Binding-site contacts:
Ligand atom C5 contacts residue GLY1 of chain 1.A at 3.2 Å.
Ligand atom C8 contacts residue MET6 of chain 1.A at 3.6 Å (hydrophobic).
Ligand atom C7 contacts residue MET6 of chain 1.A at 3.6 Å (hydrophobic).
Ligand atom C9 contacts residue MET6 of chain 1.A at 4.4 Å (hydrophobic).
Ligand atom C4 contacts residue MET6 of chain 1.A at 3.6 Å (hydrophobic).
Ligand atom C9 contacts residue PHE5 of chain 1.A at 3.9 Å (hydrophobic).
Ligand atom C5 contacts residue MET6 of chain 1.A at 4.0 Å (hydrophobic).
Ligand atom C contacts residue GLY1 of chain 1.A at 1.4 Å.
Ligand atom N1 contacts residue MET6 of chain 1.A at 4.1 Å.
Ligand atom N2 contacts residue MET6 of chain 1.A at 4.4 Å.
Ligand atom F1 contacts residue PHE5 of chain 1.A at 3.4 Å.
Ligand atom C10 contacts residue PHE5 of chain 1.A at 4.1 Å (hydrophobic).
Ligand atom N3 contacts residue GLY1 of chain 1.A at 4.4 Å.
Ligand atom C4 contacts residue GLY1 of chain 1.A at 4.3 Å.
Ligand atom N contacts residue MET6 of chain 1.A at 3.9 Å.
Ligand atom N1 contacts residue GLY1 of chain 1.A at 2.4 Å (h-bond).
Ligand atom N2 contacts residue GLY1 of chain 1.A at 3.4 Å (h-bond).
Ligand atom C3 contacts residue MET6 of chain 1.A at 4.2 Å (hydrophobic).
Ligand atom N3 contacts residue MET6 of chain 1.A at 3.4 Å.
Ligand atom C6 contacts residue MET6 of chain 1.A at 4.0 Å (hydrophobic).
Ligand atom N contacts residue GLY1 of chain 1.A at 3.2 Å.

This small molecule binds to this protein.
Small molecule (SMILES): C[n+]1nc(-c2ccc(F)c(F)c2)c[n+]2c1NCC2

Sequence of chain 1.A:
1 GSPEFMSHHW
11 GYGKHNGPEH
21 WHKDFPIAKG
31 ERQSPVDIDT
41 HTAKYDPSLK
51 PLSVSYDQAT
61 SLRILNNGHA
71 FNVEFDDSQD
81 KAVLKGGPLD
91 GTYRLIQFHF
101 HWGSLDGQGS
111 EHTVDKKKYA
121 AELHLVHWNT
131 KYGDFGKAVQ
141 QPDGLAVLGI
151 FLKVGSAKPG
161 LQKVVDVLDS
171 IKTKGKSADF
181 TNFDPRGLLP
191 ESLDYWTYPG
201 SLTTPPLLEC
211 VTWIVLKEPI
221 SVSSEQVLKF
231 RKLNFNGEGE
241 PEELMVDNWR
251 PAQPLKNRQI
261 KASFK